Binding-site contacts:
Ligand atom C7 contacts residue TYR237 of chain 3.A at 4.3 Å (hydrophobic).
Ligand atom C3 contacts residue PRO281 of chain 3.A at 4.4 Å (hydrophobic).
Ligand atom O5 contacts residue ASN245 of chain 3.A at 4.3 Å.
Ligand atom C6 contacts residue LYS248 of chain 3.A at 4.3 Å.
Ligand atom C5 contacts residue PRO281 of chain 3.A at 4.3 Å (hydrophobic).
Ligand atom C8 contacts residue TYR237 of chain 3.A at 4.1 Å (hydrophobic).
Ligand atom C4 contacts residue ASN241 of chain 3.A at 4.2 Å.
Ligand atom C5 contacts residue ASN241 of chain 3.A at 3.6 Å.
Ligand atom C1 contacts residue ASN245 of chain 3.A at 4.0 Å.
Ligand atom O4 contacts residue LEU249 of chain 3.A at 3.8 Å.
Ligand atom C2 contacts residue ASN241 of chain 3.A at 2.4 Å.
Ligand atom C5 contacts residue ASN245 of chain 3.A at 3.8 Å.
Ligand atom O3 contacts residue VAL280 of chain 3.A at 3.8 Å.
Ligand atom O7 contacts residue ASN241 of chain 3.A at 4.3 Å.
Ligand atom O6 contacts residue ASN245 of chain 3.A at 4.4 Å.
Ligand atom C3 contacts residue ASN241 of chain 3.A at 3.7 Å.
Ligand atom C6 contacts residue ASN245 of chain 3.A at 3.5 Å.
Ligand atom C6 contacts residue ASN245 of chain 3.A at 3.9 Å.
Ligand atom C5 contacts residue PHE278 of chain 3.A at 4.4 Å (hydrophobic).
Ligand atom C4 contacts residue PHE278 of chain 3.A at 3.2 Å (hydrophobic).
Ligand atom O2 contacts residue PRO281 of chain 3.A at 3.9 Å.
Ligand atom O4 contacts residue PHE278 of chain 3.A at 3.8 Å.
Ligand atom O3 contacts residue PRO281 of chain 3.A at 4.0 Å.
Ligand atom O5 contacts residue ASN241 of chain 3.A at 2.4 Å (h-bond).
Ligand atom N2 contacts residue ASN241 of chain 3.A at 2.8 Å (h-bond).
Ligand atom N2 contacts residue TYR237 of chain 3.A at 3.7 Å.
Ligand atom C2 contacts residue PRO281 of chain 3.A at 4.4 Å (hydrophobic).
Ligand atom O7 contacts residue PRO281 of chain 3.A at 3.6 Å.
Ligand atom C1 contacts residue ASN241 of chain 3.A at 1.4 Å.
Ligand atom O3 contacts residue PRO281 of chain 3.A at 3.9 Å.
Ligand atom C6 contacts residue PRO281 of chain 3.A at 4.3 Å (hydrophobic).
Ligand atom C7 contacts residue ASN241 of chain 3.A at 3.9 Å.
Ligand atom C6 contacts residue LEU249 of chain 3.A at 3.7 Å (hydrophobic).
Ligand atom O5 contacts residue ASN245 of chain 3.A at 3.0 Å (h-bond).
Ligand atom C1 contacts residue ASN245 of chain 3.A at 4.1 Å.
Ligand atom O3 contacts residue PHE278 of chain 3.A at 3.5 Å (h-bond).
Ligand atom C7 contacts residue PRO281 of chain 3.A at 4.4 Å (hydrophobic).
Ligand atom C3 contacts residue PHE278 of chain 3.A at 3.5 Å (hydrophobic).
Ligand atom C5 contacts residue ASN245 of chain 3.A at 3.9 Å.
Ligand atom C3 contacts residue VAL280 of chain 3.A at 4.4 Å (hydrophobic).

Sequence of chain 3.A:
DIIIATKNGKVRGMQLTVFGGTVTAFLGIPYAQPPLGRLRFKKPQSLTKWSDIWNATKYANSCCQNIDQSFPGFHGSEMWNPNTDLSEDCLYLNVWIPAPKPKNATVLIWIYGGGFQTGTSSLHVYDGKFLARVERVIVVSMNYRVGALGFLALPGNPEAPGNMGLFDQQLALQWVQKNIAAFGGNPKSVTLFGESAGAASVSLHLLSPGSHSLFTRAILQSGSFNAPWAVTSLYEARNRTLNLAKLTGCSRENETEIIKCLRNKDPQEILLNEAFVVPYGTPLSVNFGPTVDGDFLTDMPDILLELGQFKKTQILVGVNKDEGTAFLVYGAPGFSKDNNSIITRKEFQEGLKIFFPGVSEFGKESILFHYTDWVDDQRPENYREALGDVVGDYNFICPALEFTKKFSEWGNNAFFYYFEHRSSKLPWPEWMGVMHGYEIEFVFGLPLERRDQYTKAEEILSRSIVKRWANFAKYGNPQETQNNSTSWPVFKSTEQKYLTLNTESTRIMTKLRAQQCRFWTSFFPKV

A small-molecule ligand and the protein it binds are described below.
Small molecule (SMILES): CC(=O)N[C@H]1[C@H](O[C@H]2[C@H](O)[C@@H](NC(C)=O)CO[C@@H]2CO[C@H]2O[C@@H](C)[C@@H](O)[C@@H](O)[C@@H]2O)O[C@H](CO)[C@@H](O)[C@@H]1O